Binding-site contacts:
Ligand atom O3 contacts residue TRP292 of chain 1.B at 3.7 Å.
Ligand atom C4 contacts residue ASN107 of chain 1.B at 4.2 Å.
Ligand atom N2 contacts residue ASN107 of chain 1.B at 3.3 Å (h-bond).
Ligand atom O7 contacts residue ARG290 of chain 1.B at 3.8 Å.
Ligand atom C3 contacts residue ASN107 of chain 1.B at 3.3 Å.
Ligand atom C1 contacts residue ASN107 of chain 1.B at 1.5 Å.
Ligand atom C2 contacts residue ASN107 of chain 1.B at 2.2 Å.
Ligand atom C7 contacts residue ASN107 of chain 1.B at 3.6 Å.
Ligand atom O7 contacts residue ASN107 of chain 1.B at 4.2 Å.
Ligand atom O5 contacts residue ASN107 of chain 1.B at 2.7 Å (h-bond).
Ligand atom C8 contacts residue ASN107 of chain 1.B at 4.1 Å.
Ligand atom O3 contacts residue ASN107 of chain 1.B at 3.4 Å (h-bond).
Ligand atom C5 contacts residue ASN107 of chain 1.B at 3.8 Å.
Ligand atom C3 contacts residue TRP292 of chain 1.B at 4.5 Å (hydrophobic).
Ligand atom C2 contacts residue TRP292 of chain 1.B at 4.3 Å (hydrophobic).

Sequence of chain 1.B:
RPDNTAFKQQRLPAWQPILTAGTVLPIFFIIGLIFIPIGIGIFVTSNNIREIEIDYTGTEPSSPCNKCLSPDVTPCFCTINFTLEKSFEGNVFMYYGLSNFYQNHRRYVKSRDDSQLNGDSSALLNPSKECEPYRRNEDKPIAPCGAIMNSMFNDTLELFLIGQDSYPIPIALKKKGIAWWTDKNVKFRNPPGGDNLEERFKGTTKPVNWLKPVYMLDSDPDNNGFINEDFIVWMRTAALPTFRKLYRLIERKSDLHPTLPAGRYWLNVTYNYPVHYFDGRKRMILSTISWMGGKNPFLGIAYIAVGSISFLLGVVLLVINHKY

The small molecule below binds the protein below.
Small molecule (SMILES): CC(=O)N[C@@H]1[C@@H](O)[C@H](O)[C@@H](CO)O[C@H]1O